Binding-site contacts:
Ligand atom CAZ contacts residue VAL242 of chain 1.C at 3.0 Å (hydrophobic).
Ligand atom CBC contacts residue ASP60 of chain 1.C at 3.4 Å.
Ligand atom CBF contacts residue TRP92 of chain 1.C at 3.5 Å (hydrophobic).
Ligand atom CAP contacts residue LEU93 of chain 1.C at 3.9 Å (hydrophobic).
Ligand atom CAQ contacts residue ALA59 of chain 1.C at 3.9 Å (hydrophobic).
Ligand atom CAO contacts residue ALA59 of chain 1.C at 3.9 Å (hydrophobic).
Ligand atom CAN contacts residue THR56 of chain 1.C at 3.9 Å.
Ligand atom CBE contacts residue VAL242 of chain 1.C at 3.5 Å (hydrophobic).
Ligand atom CAC contacts residue GLU62 of chain 1.C at 3.3 Å.
Ligand atom OAW contacts residue LEU96 of chain 1.C at 3.8 Å.
Ligand atom OAX contacts residue LEU234 of chain 1.C at 3.5 Å.
Ligand atom CBE contacts residue TRP92 of chain 1.C at 3.6 Å (hydrophobic).
Ligand atom CBB contacts residue ASN241 of chain 1.C at 3.2 Å.
Ligand atom CBE contacts residue ASP60 of chain 1.C at 3.3 Å.
Ligand atom CAM contacts residue LEU55 of chain 1.C at 3.9 Å (hydrophobic).
Ligand atom CBF contacts residue PRO244 of chain 1.C at 3.5 Å (hydrophobic).
Ligand atom OAW contacts residue GLU62 of chain 1.C at 2.5 Å (salt-bridge).
Ligand atom NBA contacts residue VAL242 of chain 1.C at 3.4 Å (h-bond).
Ligand atom CAG contacts residue MET97 of chain 1.C at 3.8 Å (hydrophobic).
Ligand atom CAP contacts residue ALA59 of chain 1.C at 3.6 Å (hydrophobic).
Ligand atom NBA contacts residue ASP60 of chain 1.C at 2.7 Å (salt-bridge).
Ligand atom CAS contacts residue GLY230 of chain 1.C at 3.9 Å.
Ligand atom CAO contacts residue LEU234 of chain 1.C at 3.9 Å (hydrophobic).
Ligand atom CAN contacts residue LEU234 of chain 1.C at 3.9 Å (hydrophobic).
Ligand atom CBD contacts residue ASP60 of chain 1.C at 3.1 Å.
Ligand atom CAZ contacts residue ASP60 of chain 1.C at 3.7 Å.
Ligand atom CAT contacts residue ILE133 of chain 1.C at 3.8 Å (hydrophobic).
Ligand atom CAY contacts residue THR56 of chain 1.C at 3.7 Å.
Ligand atom CAP contacts residue TRP92 of chain 1.C at 3.8 Å (hydrophobic).
Ligand atom CAF contacts residue PHE113 of chain 1.C at 3.9 Å (hydrophobic).
Ligand atom CBB contacts residue VAL242 of chain 1.C at 3.2 Å (hydrophobic).
Ligand atom CAD contacts residue LEU96 of chain 1.C at 3.6 Å (hydrophobic).
Ligand atom OAW contacts residue ARG103 of chain 1.C at 3.0 Å (salt-bridge).
Ligand atom CAY contacts residue ASP60 of chain 1.C at 3.9 Å.
Ligand atom CAB contacts residue GLU62 of chain 1.C at 3.3 Å.
Ligand atom CAQ contacts residue LEU93 of chain 1.C at 3.7 Å (hydrophobic).
Ligand atom CAA contacts residue LEU55 of chain 1.C at 3.5 Å (hydrophobic).
Ligand atom CAG contacts residue LEU100 of chain 1.C at 3.9 Å (hydrophobic).
Ligand atom CBB contacts residue ASP60 of chain 1.C at 3.2 Å.
Ligand atom CBF contacts residue LEU63 of chain 1.C at 3.5 Å (hydrophobic).

Sequence of chain 1.C:
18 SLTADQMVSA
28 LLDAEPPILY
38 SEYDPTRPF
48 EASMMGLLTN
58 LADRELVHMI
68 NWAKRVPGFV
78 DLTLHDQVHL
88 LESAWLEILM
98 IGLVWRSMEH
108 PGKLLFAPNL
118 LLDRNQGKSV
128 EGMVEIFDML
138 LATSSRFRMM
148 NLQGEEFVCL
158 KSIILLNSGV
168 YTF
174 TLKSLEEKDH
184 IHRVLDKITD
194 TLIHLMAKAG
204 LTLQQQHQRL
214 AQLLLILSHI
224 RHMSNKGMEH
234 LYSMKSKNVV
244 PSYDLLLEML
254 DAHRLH

The small molecule below binds the protein below.
Small molecule (SMILES): C[C@H]1CCN(CCOc2ccc([C@@H]3c4ccc(O)cc4CC[C@@H]3c3ccccc3)cc2)C1